A protein and the small-molecule ligand that binds it are described below.
Small molecule (SMILES): C[C@H](NC(=O)[C@@H](NC(=O)[C@@H]1CCCN1C(=O)[C@H](CCC(=O)O)NC(=O)[C@@H]1CCC[NH2+]1)[C@@H](C)O)C(=O)N1CCC[C@H]1C(=O)N1CCC[C@H]1C(=O)N[C@@H](CCC(=O)O)C(=O)N[C@@H](CCC(=O)O)C(=O)O

Binding-site contacts:
Ligand atom CB contacts residue PHE142 of chain 1.A at 3.3 Å (hydrophobic).
Ligand atom O contacts residue MET95 of chain 1.A at 3.0 Å.
Ligand atom N contacts residue MET95 of chain 1.A at 3.6 Å.
Ligand atom O contacts residue ASN69 of chain 1.A at 2.7 Å (h-bond).
Ligand atom CB contacts residue ILE70 of chain 1.A at 3.5 Å (hydrophobic).
Ligand atom CA contacts residue TYR68 of chain 1.A at 3.4 Å (hydrophobic).
Ligand atom C contacts residue ASN69 of chain 1.A at 3.6 Å.
Ligand atom O contacts residue SER143 of chain 1.A at 2.6 Å.
Ligand atom CG contacts residue VAL61 of chain 1.A at 3.4 Å (hydrophobic).
Ligand atom C contacts residue SER143 of chain 1.A at 3.5 Å.
Ligand atom N contacts residue MET95 of chain 1.A at 2.9 Å.
Ligand atom CB contacts residue MET95 of chain 1.A at 3.5 Å (hydrophobic).
Ligand atom CA contacts residue MET95 of chain 1.A at 3.1 Å (hydrophobic).
Ligand atom CA contacts residue THR58 of chain 1.A at 3.4 Å.
Ligand atom CB contacts residue THR58 of chain 1.A at 3.5 Å.
Ligand atom OE1 contacts residue PHE142 of chain 1.A at 2.7 Å.
Ligand atom CG contacts residue TYR68 of chain 1.A at 3.7 Å (hydrophobic).
Ligand atom CD contacts residue PHE142 of chain 1.A at 3.5 Å (hydrophobic).
Ligand atom C contacts residue PHE142 of chain 1.A at 3.7 Å (hydrophobic).
Ligand atom C contacts residue MET95 of chain 1.A at 3.0 Å (hydrophobic).
Ligand atom CG2 contacts residue TYR68 of chain 1.A at 3.3 Å (hydrophobic).
Ligand atom N contacts residue THR58 of chain 1.A at 3.7 Å.
Ligand atom CG contacts residue THR92 of chain 1.A at 3.3 Å.
Ligand atom O contacts residue ASN69 of chain 1.A at 2.5 Å (h-bond).
Ligand atom CB contacts residue MET95 of chain 1.A at 3.7 Å (hydrophobic).
Ligand atom O contacts residue PHE142 of chain 1.A at 2.7 Å.
Ligand atom N contacts residue TYR68 of chain 1.A at 3.5 Å.
Ligand atom C contacts residue ASN69 of chain 1.A at 3.0 Å.
Ligand atom CB contacts residue ASN69 of chain 1.A at 3.7 Å.
Ligand atom CB contacts residue PRO71 of chain 1.A at 3.6 Å (hydrophobic).
Ligand atom CB contacts residue VAL141 of chain 1.A at 2.5 Å (hydrophobic).
Ligand atom CD contacts residue ILE70 of chain 1.A at 3.0 Å (hydrophobic).
Ligand atom O contacts residue THR58 of chain 1.A at 3.5 Å (h-bond).
Ligand atom CG contacts residue PRO139 of chain 1.A at 3.4 Å (hydrophobic).
Ligand atom CD contacts residue TYR68 of chain 1.A at 3.4 Å (hydrophobic).
Ligand atom C contacts residue TYR68 of chain 1.A at 3.2 Å (hydrophobic).
Ligand atom C contacts residue MET95 of chain 1.A at 3.6 Å (hydrophobic).
Ligand atom CA contacts residue ASN69 of chain 1.A at 2.9 Å.
Ligand atom O contacts residue TYR68 of chain 1.A at 2.7 Å.
Ligand atom O contacts residue THR58 of chain 1.A at 3.7 Å.

Sequence of chain 1.A:
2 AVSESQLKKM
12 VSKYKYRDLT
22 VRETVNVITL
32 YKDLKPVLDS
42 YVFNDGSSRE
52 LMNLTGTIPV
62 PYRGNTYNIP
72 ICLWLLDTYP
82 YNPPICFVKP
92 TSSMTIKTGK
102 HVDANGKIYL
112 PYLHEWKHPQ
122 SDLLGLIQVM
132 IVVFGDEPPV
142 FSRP